Sequence of chain 1.A:
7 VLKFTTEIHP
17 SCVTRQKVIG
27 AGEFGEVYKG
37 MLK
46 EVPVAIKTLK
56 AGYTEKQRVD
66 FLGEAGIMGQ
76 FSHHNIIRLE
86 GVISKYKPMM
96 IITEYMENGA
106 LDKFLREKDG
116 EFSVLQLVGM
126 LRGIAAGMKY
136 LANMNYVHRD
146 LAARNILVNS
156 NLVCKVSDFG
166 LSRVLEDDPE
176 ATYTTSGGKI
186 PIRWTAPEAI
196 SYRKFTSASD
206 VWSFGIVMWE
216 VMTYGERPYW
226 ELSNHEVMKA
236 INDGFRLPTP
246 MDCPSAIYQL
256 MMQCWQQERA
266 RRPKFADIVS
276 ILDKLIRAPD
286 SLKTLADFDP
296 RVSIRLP

Binding-site contacts:
Ligand atom CAK contacts residue GLY104 of chain 1.A at 3.7 Å.
Ligand atom CAG contacts residue LEU152 of chain 1.A at 3.7 Å (hydrophobic).
Ligand atom CAF contacts residue LEU152 of chain 1.A at 3.7 Å (hydrophobic).
Ligand atom CAR contacts residue GLU102 of chain 1.A at 3.4 Å.
Ligand atom NAJ contacts residue MET101 of chain 1.A at 3.0 Å (h-bond).
Ligand atom CBA contacts residue MET101 of chain 1.A at 3.4 Å (hydrophobic).
Ligand atom CAC contacts residue THR98 of chain 1.A at 3.4 Å.
Ligand atom CBH contacts residue LYS52 of chain 1.A at 3.6 Å.
Ligand atom CAK contacts residue ILE25 of chain 1.A at 3.6 Å (hydrophobic).
Ligand atom CAG contacts residue ALA50 of chain 1.A at 3.4 Å (hydrophobic).
Ligand atom CBF contacts residue MET73 of chain 1.A at 3.7 Å (hydrophobic).
Ligand atom CAE contacts residue ALA50 of chain 1.A at 3.8 Å (hydrophobic).
Ligand atom CLA contacts residue ILE96 of chain 1.A at 3.5 Å.
Ligand atom OAZ contacts residue ILE25 of chain 1.A at 3.7 Å.
Ligand atom NAH contacts residue GLU99 of chain 1.A at 3.8 Å.
Ligand atom CAB contacts residue THR98 of chain 1.A at 3.4 Å.
Ligand atom CLA contacts residue ALA50 of chain 1.A at 3.3 Å.
Ligand atom CBH contacts residue ILE96 of chain 1.A at 3.8 Å (hydrophobic).
Ligand atom CBA contacts residue GLY104 of chain 1.A at 3.7 Å.
Ligand atom CBE contacts residue SER162 of chain 1.A at 3.8 Å.
Ligand atom CAG contacts residue THR98 of chain 1.A at 3.6 Å.
Ligand atom CAL contacts residue ILE25 of chain 1.A at 3.8 Å (hydrophobic).
Ligand atom CBG contacts residue GLU69 of chain 1.A at 3.5 Å.
Ligand atom FAX contacts residue ASN103 of chain 1.A at 3.0 Å.
Ligand atom CBA contacts residue TYR100 of chain 1.A at 3.7 Å (hydrophobic).
Ligand atom CBF contacts residue GLU69 of chain 1.A at 3.5 Å.
Ligand atom CAP contacts residue TYR100 of chain 1.A at 3.7 Å (hydrophobic).
Ligand atom CLA contacts residue THR98 of chain 1.A at 3.7 Å.
Ligand atom CAF contacts residue ALA50 of chain 1.A at 3.4 Å (hydrophobic).
Ligand atom NAQ contacts residue GLU102 of chain 1.A at 3.5 Å (salt-bridge).
Ligand atom CAK contacts residue MET101 of chain 1.A at 3.6 Å (hydrophobic).
Ligand atom NAD contacts residue THR98 of chain 1.A at 2.8 Å (h-bond).
Ligand atom NAH contacts residue ALA50 of chain 1.A at 3.8 Å.
Ligand atom CAL contacts residue GLY104 of chain 1.A at 3.8 Å.
Ligand atom CAG contacts residue GLU99 of chain 1.A at 3.4 Å.
Ligand atom FAX contacts residue GLY104 of chain 1.A at 3.7 Å.
Ligand atom CBA contacts residue ILE25 of chain 1.A at 3.8 Å (hydrophobic).
Ligand atom CLA contacts residue LYS52 of chain 1.A at 3.5 Å.
Ligand atom CLA contacts residue ILE51 of chain 1.A at 3.6 Å.
Ligand atom NAH contacts residue MET101 of chain 1.A at 3.1 Å (h-bond).

This small molecule binds to this protein.
Small molecule (SMILES): Cc1cccc(Cl)c1NC(=O)c1cnc(Nc2cccc(C(=O)N[C@@H]3CCNCC3(F)F)c2)s1